Binding-site contacts:
Ligand atom C32 contacts residue GLN294 of chain 1.B at 3.7 Å.
Ligand atom C28 contacts residue PHE297 of chain 1.B at 3.7 Å (hydrophobic).
Ligand atom N34 contacts residue THR261 of chain 1.B at 2.9 Å (h-bond).
Ligand atom C16 contacts residue MET204 of chain 1.B at 4.0 Å (hydrophobic).
Ligand atom C9 contacts residue TRP256 of chain 1.B at 3.8 Å (hydrophobic).
Ligand atom C19 contacts residue ASP242 of chain 1.B at 3.8 Å.
Ligand atom C9 contacts residue ALA257 of chain 1.B at 3.8 Å (hydrophobic).
Ligand atom O1 contacts residue PHE297 of chain 1.B at 3.8 Å.
Ligand atom C4 contacts residue PHE297 of chain 1.B at 3.7 Å (hydrophobic).
Ligand atom O35 contacts residue GLN294 of chain 1.B at 2.9 Å (h-bond).
Ligand atom C3 contacts residue VAL260 of chain 1.B at 3.6 Å (hydrophobic).
Ligand atom C9 contacts residue GLN294 of chain 1.B at 3.6 Å.
Ligand atom C15 contacts residue MET204 of chain 1.B at 3.8 Å (hydrophobic).
Ligand atom C32 contacts residue THR261 of chain 1.B at 3.8 Å.
Ligand atom C33 contacts residue PHE264 of chain 1.B at 3.8 Å (hydrophobic).
Ligand atom O35 contacts residue GLY293 of chain 1.B at 3.5 Å.
Ligand atom C31 contacts residue PHE264 of chain 1.B at 3.7 Å (hydrophobic).
Ligand atom C27 contacts residue MET281 of chain 1.B at 3.6 Å (hydrophobic).
Ligand atom O8 contacts residue VAL260 of chain 1.B at 3.5 Å.
Ligand atom C2 contacts residue PHE297 of chain 1.B at 3.9 Å (hydrophobic).
Ligand atom N11 contacts residue PHE264 of chain 1.B at 3.9 Å.
Ligand atom C19 contacts residue MET204 of chain 1.B at 3.8 Å (hydrophobic).
Ligand atom C24 contacts residue MET281 of chain 1.B at 3.6 Å (hydrophobic).
Ligand atom C9 contacts residue VAL260 of chain 1.B at 3.8 Å (hydrophobic).
Ligand atom C5 contacts residue ASN245 of chain 1.B at 3.6 Å.
Ligand atom C23 contacts residue MET204 of chain 1.B at 3.8 Å (hydrophobic).
Ligand atom C33 contacts residue THR261 of chain 1.B at 3.8 Å.
Ligand atom C29 contacts residue GLY293 of chain 1.B at 3.5 Å.
Ligand atom O1 contacts residue GLN294 of chain 1.B at 3.4 Å (h-bond).
Ligand atom O20 contacts residue MET204 of chain 1.B at 3.4 Å.
Ligand atom C29 contacts residue GLN294 of chain 1.B at 3.9 Å.
Ligand atom C16 contacts residue ILE243 of chain 1.B at 3.8 Å (hydrophobic).
Ligand atom C29 contacts residue PHE297 of chain 1.B at 3.9 Å (hydrophobic).
Ligand atom C9 contacts residue ASN245 of chain 1.B at 3.4 Å.
Ligand atom O1 contacts residue VAL260 of chain 1.B at 3.9 Å.
Ligand atom O8 contacts residue GLN294 of chain 1.B at 3.0 Å (h-bond).
Ligand atom C17 contacts residue MET204 of chain 1.B at 3.4 Å (hydrophobic).
Ligand atom C31 contacts residue MET281 of chain 1.B at 3.8 Å (hydrophobic).
Ligand atom C5 contacts residue TYR87 of chain 1.B at 3.9 Å (hydrophobic).
Ligand atom C2 contacts residue VAL260 of chain 1.B at 3.9 Å (hydrophobic).

Sequence of chain 1.B:
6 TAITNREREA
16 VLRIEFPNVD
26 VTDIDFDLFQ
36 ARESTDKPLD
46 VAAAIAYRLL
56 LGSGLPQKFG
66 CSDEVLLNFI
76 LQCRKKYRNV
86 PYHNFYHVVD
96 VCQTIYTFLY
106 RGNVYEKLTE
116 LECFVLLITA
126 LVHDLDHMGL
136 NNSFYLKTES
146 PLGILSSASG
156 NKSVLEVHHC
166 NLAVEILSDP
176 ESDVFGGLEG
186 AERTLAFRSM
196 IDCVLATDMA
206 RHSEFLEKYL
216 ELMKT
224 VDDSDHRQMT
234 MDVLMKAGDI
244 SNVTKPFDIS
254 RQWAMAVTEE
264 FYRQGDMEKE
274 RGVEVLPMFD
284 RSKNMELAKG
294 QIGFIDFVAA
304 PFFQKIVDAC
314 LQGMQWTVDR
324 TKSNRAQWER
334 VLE

The protein below binds the small molecule below.
Small molecule (SMILES): COc1ccc(C2=NN(C3CCCCCC3)C(=O)[C@@H]3CC=CC[C@H]23)cc1OCCN1CCNC1=O